This protein binds this small molecule.
Small molecule (SMILES): CCN(CC)CCO[C@H]1CC[C@@]2(C)C(=CC[C@@H]3[C@@H]2CC[C@]2(C)C(=O)CC[C@@H]32)C1

Binding-site contacts:
Ligand atom C24 contacts residue GLU88 of chain 1.A at 3.4 Å.
Ligand atom C23 contacts residue TYR173 of chain 1.A at 3.5 Å (hydrophobic).
Ligand atom O2 contacts residue LEU40 of chain 1.A at 3.3 Å (h-bond).
Ligand atom C8 contacts residue TYR112 of chain 1.A at 4.1 Å (hydrophobic).
Ligand atom C11 contacts residue TYR196 of chain 1.A at 3.6 Å (hydrophobic).
Ligand atom C16 contacts residue LEU40 of chain 1.A at 4.0 Å (hydrophobic).
Ligand atom C17 contacts residue ILE39 of chain 1.A at 4.1 Å (hydrophobic).
Ligand atom C23 contacts residue MSE129 of chain 1.A at 3.5 Å.
Ligand atom C8 contacts residue TYR196 of chain 1.A at 3.4 Å (hydrophobic).
Ligand atom C22 contacts residue ASN201 of chain 1.A at 3.8 Å.
Ligand atom C6 contacts residue LEU108 of chain 1.A at 3.8 Å (hydrophobic).
Ligand atom C14 contacts residue LEU108 of chain 1.A at 3.5 Å (hydrophobic).
Ligand atom C7 contacts residue TYR196 of chain 1.A at 3.9 Å (hydrophobic).
Ligand atom C13 contacts residue LEU108 of chain 1.A at 3.7 Å (hydrophobic).
Ligand atom O2 contacts residue THR36 of chain 1.A at 3.8 Å.
Ligand atom C13 contacts residue ILE39 of chain 1.A at 3.7 Å (hydrophobic).
Ligand atom C14 contacts residue LEU43 of chain 1.A at 4.0 Å (hydrophobic).
Ligand atom C16 contacts residue TYR196 of chain 1.A at 3.6 Å (hydrophobic).
Ligand atom C25 contacts residue TRP204 of chain 1.A at 3.4 Å (hydrophobic).
Ligand atom C8 contacts residue MSE200 of chain 1.A at 4.0 Å.
Ligand atom C15 contacts residue PHE195 of chain 1.A at 3.5 Å (hydrophobic).
Ligand atom N contacts residue ASN201 of chain 1.A at 3.2 Å (h-bond).
Ligand atom C7 contacts residue TYR112 of chain 1.A at 3.6 Å (hydrophobic).
Ligand atom O1 contacts residue GLU88 of chain 1.A at 3.9 Å.
Ligand atom C17 contacts residue LEU40 of chain 1.A at 4.0 Å (hydrophobic).
Ligand atom C22 contacts residue MSE129 of chain 1.A at 3.6 Å.
Ligand atom C22 contacts residue TYR119 of chain 1.A at 4.0 Å (hydrophobic).
Ligand atom C1 contacts residue TRP109 of chain 1.A at 4.1 Å (hydrophobic).
Ligand atom C21 contacts residue TYR119 of chain 1.A at 4.1 Å (hydrophobic).
Ligand atom C20 contacts residue ASN201 of chain 1.A at 3.1 Å.
Ligand atom C19 contacts residue LEU40 of chain 1.A at 4.1 Å (hydrophobic).
Ligand atom C7 contacts residue MSE200 of chain 1.A at 3.4 Å.
Ligand atom C25 contacts residue GLU88 of chain 1.A at 4.0 Å.
Ligand atom C19 contacts residue LEU43 of chain 1.A at 4.0 Å (hydrophobic).
Ligand atom C22 contacts residue TYR173 of chain 1.A at 3.7 Å (hydrophobic).
Ligand atom C4 contacts residue TYR112 of chain 1.A at 3.6 Å (hydrophobic).
Ligand atom C23 contacts residue ASP170 of chain 1.A at 3.1 Å.
Ligand atom C15 contacts residue TYR196 of chain 1.A at 3.4 Å (hydrophobic).
Ligand atom C21 contacts residue ASN201 of chain 1.A at 3.2 Å.
Ligand atom O2 contacts residue ILE39 of chain 1.A at 3.3 Å.

Sequence of chain 1.A:
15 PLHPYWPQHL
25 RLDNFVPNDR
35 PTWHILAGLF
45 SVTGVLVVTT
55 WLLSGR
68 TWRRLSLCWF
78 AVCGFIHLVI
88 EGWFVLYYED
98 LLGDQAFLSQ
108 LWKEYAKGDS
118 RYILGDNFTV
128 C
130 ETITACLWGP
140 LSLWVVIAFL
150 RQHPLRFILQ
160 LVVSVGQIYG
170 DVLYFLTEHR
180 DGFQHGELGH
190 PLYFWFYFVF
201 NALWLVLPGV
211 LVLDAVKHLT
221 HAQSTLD